Sequence of chain 4.A:
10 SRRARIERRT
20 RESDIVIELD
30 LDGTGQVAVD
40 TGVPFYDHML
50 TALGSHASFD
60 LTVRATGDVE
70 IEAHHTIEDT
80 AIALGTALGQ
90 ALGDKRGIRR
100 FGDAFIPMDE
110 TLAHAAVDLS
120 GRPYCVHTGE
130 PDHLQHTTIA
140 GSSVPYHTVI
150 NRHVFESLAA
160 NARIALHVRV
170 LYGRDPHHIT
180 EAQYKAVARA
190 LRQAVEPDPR

The protein below binds the small molecule below.
Small molecule (SMILES): CC(C)[C@H](N)c1ncnn1C

Sequence of chain 8.A:
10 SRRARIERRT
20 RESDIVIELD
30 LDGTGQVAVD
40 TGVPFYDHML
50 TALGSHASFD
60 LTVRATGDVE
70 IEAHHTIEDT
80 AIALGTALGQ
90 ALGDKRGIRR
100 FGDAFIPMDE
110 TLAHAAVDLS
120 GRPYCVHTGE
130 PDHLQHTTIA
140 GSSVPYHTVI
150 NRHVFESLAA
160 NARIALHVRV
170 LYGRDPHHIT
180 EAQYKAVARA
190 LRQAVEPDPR

Binding-site contacts:
Ligand atom N5 contacts residue HIS74 of chain 23.A at 3.4 Å (h-bond).
Ligand atom C11 contacts residue MET107 of chain 8.A at 3.7 Å (hydrophobic).
Ligand atom C4 contacts residue GLU180 of chain 8.A at 3.5 Å.
Ligand atom N9 contacts residue MET107 of chain 8.A at 3.5 Å.
Ligand atom C8 contacts residue HIS74 of chain 23.A at 3.8 Å.
Ligand atom C11 contacts residue GLU77 of chain 23.A at 3.8 Å.
Ligand atom N5 contacts residue GLU180 of chain 8.A at 2.8 Å (salt-bridge).
Ligand atom C4 contacts residue MN1 of chain 8.C at 3.2 Å.
Ligand atom N7 contacts residue GLU180 of chain 8.A at 3.2 Å (salt-bridge).
Ligand atom C8 contacts residue HIS177 of chain 8.A at 3.8 Å.
Ligand atom C6 contacts residue GLU180 of chain 8.A at 3.8 Å.
Ligand atom C8 contacts residue MN1 of chain 8.C at 3.4 Å.
Ligand atom N9 contacts residue HIS177 of chain 8.A at 3.4 Å (h-bond).
Ligand atom C6 contacts residue MET107 of chain 8.A at 3.3 Å (hydrophobic).
Ligand atom N5 contacts residue MN1 of chain 8.C at 2.3 Å.
Ligand atom N10 contacts residue GLU77 of chain 23.A at 3.7 Å.
Ligand atom N7 contacts residue HIS74 of chain 23.A at 3.1 Å (h-bond).
Ligand atom C3 contacts residue ACT1 of chain 23.G at 3.9 Å.
Ligand atom C6 contacts residue MN1 of chain 8.C at 3.0 Å.
Ligand atom N10 contacts residue MET107 of chain 8.A at 3.2 Å.
Ligand atom N7 contacts residue MET107 of chain 8.A at 3.6 Å.
Ligand atom C1 contacts residue GLU21 of chain 23.A at 4.0 Å.
Ligand atom N9 contacts residue MN1 of chain 23.B at 2.4 Å.
Ligand atom N9 contacts residue HIS73 of chain 23.A at 3.1 Å (h-bond).
Ligand atom C8 contacts residue MET107 of chain 8.A at 3.6 Å (hydrophobic).
Ligand atom C3 contacts residue HIS74 of chain 23.A at 3.5 Å.
Ligand atom N7 contacts residue MN1 of chain 8.C at 2.2 Å.
Ligand atom C3 contacts residue GLU21 of chain 23.A at 3.7 Å.
Ligand atom N10 contacts residue MN1 of chain 23.B at 3.5 Å.
Ligand atom C6 contacts residue HIS74 of chain 23.A at 3.8 Å.
Ligand atom N7 contacts residue HIS176 of chain 8.A at 3.0 Å (h-bond).
Ligand atom C8 contacts residue HIS176 of chain 8.A at 3.5 Å.
Ligand atom N9 contacts residue GLU77 of chain 23.A at 3.1 Å (salt-bridge).
Ligand atom C8 contacts residue MN1 of chain 23.B at 3.3 Å.
Ligand atom C11 contacts residue ARG121 of chain 4.A at 3.1 Å.
Ligand atom C8 contacts residue HIS73 of chain 23.A at 3.1 Å.
Ligand atom C4 contacts residue MET107 of chain 8.A at 3.9 Å (hydrophobic).
Ligand atom N5 contacts residue HIS47 of chain 8.A at 3.2 Å (h-bond).
Ligand atom C11 contacts residue ACT1 of chain 23.G at 3.9 Å.
Ligand atom C11 contacts residue MN1 of chain 23.B at 3.9 Å.

Sequence of chain 23.A:
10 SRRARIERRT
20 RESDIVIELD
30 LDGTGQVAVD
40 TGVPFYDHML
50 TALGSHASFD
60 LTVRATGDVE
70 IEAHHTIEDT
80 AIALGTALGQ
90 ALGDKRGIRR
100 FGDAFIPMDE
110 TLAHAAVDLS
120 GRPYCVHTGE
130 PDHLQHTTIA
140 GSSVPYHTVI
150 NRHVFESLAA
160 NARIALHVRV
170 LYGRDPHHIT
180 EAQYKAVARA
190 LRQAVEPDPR